Binding-site contacts:
Ligand atom C8 contacts residue THR25 of chain 2.A at 3.7 Å.
Ligand atom C4 contacts residue HIS41 of chain 2.A at 4.0 Å.
Ligand atom C5 contacts residue MET49 of chain 2.A at 3.9 Å (hydrophobic).
Ligand atom O contacts residue GLY143 of chain 2.A at 2.8 Å (h-bond).
Ligand atom C10 contacts residue ASN142 of chain 2.A at 4.0 Å.
Ligand atom N contacts residue CYS145 of chain 2.A at 3.5 Å (h-bond).
Ligand atom C1 contacts residue ASN142 of chain 2.A at 4.2 Å.
Ligand atom N contacts residue ASN142 of chain 2.A at 4.0 Å.
Ligand atom C2 contacts residue CYS145 of chain 2.A at 3.7 Å (hydrophobic).
Ligand atom C7 contacts residue THR25 of chain 2.A at 3.2 Å.
Ligand atom C3 contacts residue HIS164 of chain 2.A at 3.9 Å.
Ligand atom C contacts residue SER144 of chain 2.A at 3.9 Å.
Ligand atom BR contacts residue THR45 of chain 2.A at 3.6 Å.
Ligand atom O contacts residue CYS145 of chain 2.A at 3.1 Å (h-bond).
Ligand atom C7 contacts residue HIS41 of chain 2.A at 3.3 Å.
Ligand atom C8 contacts residue THR45 of chain 2.A at 4.2 Å.
Ligand atom C8 contacts residue SER46 of chain 2.A at 3.8 Å.
Ligand atom C9 contacts residue HIS41 of chain 2.A at 4.2 Å.
Ligand atom BR contacts residue SER46 of chain 2.A at 3.1 Å.
Ligand atom S contacts residue SER46 of chain 2.A at 4.0 Å.
Ligand atom C contacts residue CYS145 of chain 2.A at 1.8 Å (hydrophobic).
Ligand atom BR contacts residue CYS44 of chain 2.A at 3.3 Å.
Ligand atom O contacts residue SER144 of chain 2.A at 3.3 Å (h-bond).
Ligand atom BR contacts residue THR25 of chain 2.A at 3.3 Å.
Ligand atom C10 contacts residue GLY143 of chain 2.A at 4.2 Å.
Ligand atom S contacts residue MET49 of chain 2.A at 4.1 Å.
Ligand atom C1 contacts residue GLY143 of chain 2.A at 3.8 Å.
Ligand atom C3 contacts residue CYS145 of chain 2.A at 4.1 Å (hydrophobic).
Ligand atom C3 contacts residue HIS41 of chain 2.A at 4.0 Å.
Ligand atom C2 contacts residue ASN142 of chain 2.A at 4.2 Å.
Ligand atom C4 contacts residue MET49 of chain 2.A at 4.0 Å (hydrophobic).
Ligand atom C contacts residue HIS163 of chain 2.A at 3.8 Å.
Ligand atom C6 contacts residue HIS41 of chain 2.A at 3.1 Å.
Ligand atom O contacts residue LEU141 of chain 2.A at 4.0 Å.
Ligand atom C1 contacts residue CYS145 of chain 2.A at 2.8 Å (hydrophobic).
Ligand atom C8 contacts residue CYS44 of chain 2.A at 3.4 Å (hydrophobic).
Ligand atom O contacts residue ASN142 of chain 2.A at 3.7 Å.
Ligand atom C6 contacts residue THR25 of chain 2.A at 3.6 Å.
Ligand atom C7 contacts residue CYS44 of chain 2.A at 3.0 Å (hydrophobic).
Ligand atom C contacts residue HIS164 of chain 2.A at 4.1 Å.

Sequence of chain 2.A:
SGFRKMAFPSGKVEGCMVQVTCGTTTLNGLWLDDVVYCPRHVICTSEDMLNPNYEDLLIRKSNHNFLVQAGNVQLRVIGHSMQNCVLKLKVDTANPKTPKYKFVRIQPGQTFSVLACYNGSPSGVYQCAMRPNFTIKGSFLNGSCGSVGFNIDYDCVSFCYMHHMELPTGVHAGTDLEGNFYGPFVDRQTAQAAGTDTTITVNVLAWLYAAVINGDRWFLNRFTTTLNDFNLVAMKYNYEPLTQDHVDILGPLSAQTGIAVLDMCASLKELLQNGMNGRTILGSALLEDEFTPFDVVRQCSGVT

A protein and the small-molecule ligand that binds it are described below.
Small molecule (SMILES): CC(=O)N1CCN(Cc2ccc(Br)s2)CC1